Sequence of chain 1.A:
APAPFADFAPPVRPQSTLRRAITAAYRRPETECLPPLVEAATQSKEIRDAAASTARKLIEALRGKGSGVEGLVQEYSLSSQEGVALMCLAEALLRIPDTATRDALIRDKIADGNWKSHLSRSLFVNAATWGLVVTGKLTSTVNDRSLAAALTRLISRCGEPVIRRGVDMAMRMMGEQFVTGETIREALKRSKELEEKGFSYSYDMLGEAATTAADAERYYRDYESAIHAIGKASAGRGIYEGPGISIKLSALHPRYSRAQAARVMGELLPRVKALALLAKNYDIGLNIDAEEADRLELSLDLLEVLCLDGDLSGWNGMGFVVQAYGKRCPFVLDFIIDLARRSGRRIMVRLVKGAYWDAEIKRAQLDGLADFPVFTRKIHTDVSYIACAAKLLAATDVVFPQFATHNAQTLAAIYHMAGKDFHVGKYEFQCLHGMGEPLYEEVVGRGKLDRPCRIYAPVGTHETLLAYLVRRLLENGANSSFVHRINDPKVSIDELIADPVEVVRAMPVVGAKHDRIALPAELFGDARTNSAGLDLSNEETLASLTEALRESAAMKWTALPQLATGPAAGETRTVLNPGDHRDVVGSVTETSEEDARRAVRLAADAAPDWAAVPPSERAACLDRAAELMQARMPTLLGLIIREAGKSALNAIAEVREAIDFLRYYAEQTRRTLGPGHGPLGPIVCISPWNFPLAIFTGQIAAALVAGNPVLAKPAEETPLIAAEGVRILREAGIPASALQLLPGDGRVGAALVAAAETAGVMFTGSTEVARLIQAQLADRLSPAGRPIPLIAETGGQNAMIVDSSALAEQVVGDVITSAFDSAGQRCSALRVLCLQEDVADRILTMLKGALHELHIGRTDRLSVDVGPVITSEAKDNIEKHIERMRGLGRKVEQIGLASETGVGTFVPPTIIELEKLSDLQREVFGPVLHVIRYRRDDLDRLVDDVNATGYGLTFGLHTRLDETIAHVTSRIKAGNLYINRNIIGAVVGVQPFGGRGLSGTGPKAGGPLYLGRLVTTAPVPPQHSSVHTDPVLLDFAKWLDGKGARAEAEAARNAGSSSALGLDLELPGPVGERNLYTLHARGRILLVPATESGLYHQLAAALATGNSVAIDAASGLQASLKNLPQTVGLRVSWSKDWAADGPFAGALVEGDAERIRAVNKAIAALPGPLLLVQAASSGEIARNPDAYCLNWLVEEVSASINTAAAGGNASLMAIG

Binding-site contacts:
Ligand atom C contacts residue SER847 of chain 1.A at 3.5 Å.
Ligand atom N contacts residue PHE710 of chain 1.A at 3.4 Å.
Ligand atom CB contacts residue ALA1005 of chain 1.A at 3.8 Å (hydrophobic).
Ligand atom CA contacts residue PHE710 of chain 1.A at 4.4 Å (hydrophobic).
Ligand atom CG contacts residue ILE714 of chain 1.A at 4.2 Å (hydrophobic).
Ligand atom CA contacts residue GLY1004 of chain 1.A at 4.4 Å.
Ligand atom CA contacts residue GLU676 of chain 1.A at 3.5 Å.
Ligand atom CG contacts residue GLU676 of chain 1.A at 3.9 Å.
Ligand atom OXT contacts residue ARG845 of chain 1.A at 3.0 Å (salt-bridge).
Ligand atom CG contacts residue PHE1012 of chain 1.A at 3.6 Å (hydrophobic).
Ligand atom C contacts residue GLY1004 of chain 1.A at 3.5 Å.
Ligand atom O contacts residue ALA1005 of chain 1.A at 3.0 Å (h-bond).
Ligand atom OXT contacts residue PHE710 of chain 1.A at 3.2 Å.
Ligand atom N contacts residue GLU676 of chain 1.A at 2.9 Å (salt-bridge).
Ligand atom CD contacts residue GLU676 of chain 1.A at 3.2 Å.
Ligand atom OXT contacts residue SER847 of chain 1.A at 3.2 Å (h-bond).
Ligand atom CB contacts residue GLU676 of chain 1.A at 3.6 Å.
Ligand atom CA contacts residue ALA1005 of chain 1.A at 3.8 Å (hydrophobic).
Ligand atom C contacts residue ARG845 of chain 1.A at 3.8 Å.
Ligand atom O contacts residue SER847 of chain 1.A at 3.1 Å (h-bond).
Ligand atom O contacts residue ILE1003 of chain 1.A at 3.8 Å.
Ligand atom C contacts residue PHE710 of chain 1.A at 4.2 Å (hydrophobic).
Ligand atom CD contacts residue ILE714 of chain 1.A at 3.8 Å (hydrophobic).
Ligand atom CB contacts residue PHE1012 of chain 1.A at 3.6 Å (hydrophobic).
Ligand atom N contacts residue ARG845 of chain 1.A at 4.5 Å.
Ligand atom OXT contacts residue GLY1004 of chain 1.A at 3.9 Å.
Ligand atom C contacts residue ALA1005 of chain 1.A at 3.6 Å (hydrophobic).
Ligand atom O contacts residue PHE1012 of chain 1.A at 4.1 Å.
Ligand atom O contacts residue GLY1004 of chain 1.A at 3.0 Å (h-bond).
Ligand atom O contacts residue ARG845 of chain 1.A at 4.3 Å.
Ligand atom CD contacts residue PHE710 of chain 1.A at 3.7 Å (hydrophobic).

This small molecule binds to this protein.
Small molecule (SMILES): O=C(O)[C@H]1CCCN1